Binding-site contacts:
Ligand atom C8 contacts residue ASN451 of chain 1.C at 3.3 Å.
Ligand atom C1 contacts residue ASN225 of chain 1.A at 1.4 Å.
Ligand atom C6 contacts residue LYS449 of chain 1.C at 4.0 Å.
Ligand atom C8 contacts residue ARG448 of chain 1.C at 3.5 Å.
Ligand atom C3 contacts residue ASN225 of chain 1.A at 3.7 Å.
Ligand atom O7 contacts residue SER450 of chain 1.C at 4.2 Å.
Ligand atom O3 contacts residue SER450 of chain 1.C at 4.5 Å.
Ligand atom C8 contacts residue LYS453 of chain 1.C at 4.1 Å.
Ligand atom N2 contacts residue ASN225 of chain 1.A at 2.8 Å (h-bond).
Ligand atom O5 contacts residue THR99 of chain 1.A at 4.0 Å.
Ligand atom C6 contacts residue THR227 of chain 1.A at 4.0 Å.
Ligand atom N2 contacts residue ARG448 of chain 1.C at 4.4 Å.
Ligand atom O7 contacts residue ARG448 of chain 1.C at 2.9 Å (salt-bridge).
Ligand atom C7 contacts residue ASN451 of chain 1.C at 4.2 Å.
Ligand atom C1 contacts residue THR227 of chain 1.A at 3.8 Å.
Ligand atom O7 contacts residue ASN451 of chain 1.C at 4.2 Å.
Ligand atom C4 contacts residue ASN225 of chain 1.A at 4.2 Å.
Ligand atom C7 contacts residue ARG448 of chain 1.C at 3.4 Å.
Ligand atom C5 contacts residue ASN225 of chain 1.A at 3.7 Å.
Ligand atom C5 contacts residue THR227 of chain 1.A at 3.7 Å.
Ligand atom C2 contacts residue ASN225 of chain 1.A at 2.4 Å.
Ligand atom O5 contacts residue THR227 of chain 1.A at 3.4 Å.
Ligand atom C7 contacts residue GLU456 of chain 1.C at 4.2 Å.
Ligand atom O7 contacts residue ASN225 of chain 1.A at 4.3 Å.
Ligand atom C8 contacts residue GLU456 of chain 1.C at 3.7 Å.
Ligand atom C7 contacts residue ASN225 of chain 1.A at 3.8 Å.
Ligand atom O6 contacts residue LYS449 of chain 1.C at 4.1 Å.
Ligand atom O5 contacts residue ASN225 of chain 1.A at 2.4 Å (h-bond).

Sequence of chain 1.A:
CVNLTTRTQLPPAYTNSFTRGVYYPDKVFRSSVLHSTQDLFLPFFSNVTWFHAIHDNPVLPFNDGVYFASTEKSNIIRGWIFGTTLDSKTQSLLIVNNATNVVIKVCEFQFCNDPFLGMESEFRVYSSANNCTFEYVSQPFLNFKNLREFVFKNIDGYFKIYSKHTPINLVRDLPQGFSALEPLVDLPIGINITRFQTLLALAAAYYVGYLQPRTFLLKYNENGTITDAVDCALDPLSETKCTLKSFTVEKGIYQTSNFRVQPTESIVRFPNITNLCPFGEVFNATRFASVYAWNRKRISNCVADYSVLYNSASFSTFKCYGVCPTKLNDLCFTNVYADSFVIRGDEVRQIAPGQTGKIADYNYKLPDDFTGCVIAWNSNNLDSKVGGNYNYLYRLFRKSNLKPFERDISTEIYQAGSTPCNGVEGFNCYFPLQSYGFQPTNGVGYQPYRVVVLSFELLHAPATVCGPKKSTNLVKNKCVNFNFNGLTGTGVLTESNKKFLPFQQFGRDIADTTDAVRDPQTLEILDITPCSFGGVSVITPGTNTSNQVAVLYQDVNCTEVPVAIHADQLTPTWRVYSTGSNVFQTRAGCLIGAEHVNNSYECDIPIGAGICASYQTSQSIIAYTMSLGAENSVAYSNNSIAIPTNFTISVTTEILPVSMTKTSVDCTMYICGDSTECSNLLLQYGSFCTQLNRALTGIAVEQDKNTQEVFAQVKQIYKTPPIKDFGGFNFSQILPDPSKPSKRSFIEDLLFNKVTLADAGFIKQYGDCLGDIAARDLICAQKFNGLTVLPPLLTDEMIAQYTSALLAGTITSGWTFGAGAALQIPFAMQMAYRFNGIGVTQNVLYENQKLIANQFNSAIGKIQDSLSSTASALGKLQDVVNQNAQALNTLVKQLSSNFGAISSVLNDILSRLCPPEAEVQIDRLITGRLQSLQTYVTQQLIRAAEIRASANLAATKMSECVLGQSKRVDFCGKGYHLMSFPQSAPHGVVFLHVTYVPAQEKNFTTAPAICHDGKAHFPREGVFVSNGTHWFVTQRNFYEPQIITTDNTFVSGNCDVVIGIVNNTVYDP

This protein binds this small molecule.
Small molecule (SMILES): CC(=O)N[C@H]1[C@H](O[C@H]2[C@H](O)[C@@H](NC(C)=O)CO[C@@H]2CO)O[C@H](CO)[C@@H](O)[C@@H]1O

Sequence of chain 1.C:
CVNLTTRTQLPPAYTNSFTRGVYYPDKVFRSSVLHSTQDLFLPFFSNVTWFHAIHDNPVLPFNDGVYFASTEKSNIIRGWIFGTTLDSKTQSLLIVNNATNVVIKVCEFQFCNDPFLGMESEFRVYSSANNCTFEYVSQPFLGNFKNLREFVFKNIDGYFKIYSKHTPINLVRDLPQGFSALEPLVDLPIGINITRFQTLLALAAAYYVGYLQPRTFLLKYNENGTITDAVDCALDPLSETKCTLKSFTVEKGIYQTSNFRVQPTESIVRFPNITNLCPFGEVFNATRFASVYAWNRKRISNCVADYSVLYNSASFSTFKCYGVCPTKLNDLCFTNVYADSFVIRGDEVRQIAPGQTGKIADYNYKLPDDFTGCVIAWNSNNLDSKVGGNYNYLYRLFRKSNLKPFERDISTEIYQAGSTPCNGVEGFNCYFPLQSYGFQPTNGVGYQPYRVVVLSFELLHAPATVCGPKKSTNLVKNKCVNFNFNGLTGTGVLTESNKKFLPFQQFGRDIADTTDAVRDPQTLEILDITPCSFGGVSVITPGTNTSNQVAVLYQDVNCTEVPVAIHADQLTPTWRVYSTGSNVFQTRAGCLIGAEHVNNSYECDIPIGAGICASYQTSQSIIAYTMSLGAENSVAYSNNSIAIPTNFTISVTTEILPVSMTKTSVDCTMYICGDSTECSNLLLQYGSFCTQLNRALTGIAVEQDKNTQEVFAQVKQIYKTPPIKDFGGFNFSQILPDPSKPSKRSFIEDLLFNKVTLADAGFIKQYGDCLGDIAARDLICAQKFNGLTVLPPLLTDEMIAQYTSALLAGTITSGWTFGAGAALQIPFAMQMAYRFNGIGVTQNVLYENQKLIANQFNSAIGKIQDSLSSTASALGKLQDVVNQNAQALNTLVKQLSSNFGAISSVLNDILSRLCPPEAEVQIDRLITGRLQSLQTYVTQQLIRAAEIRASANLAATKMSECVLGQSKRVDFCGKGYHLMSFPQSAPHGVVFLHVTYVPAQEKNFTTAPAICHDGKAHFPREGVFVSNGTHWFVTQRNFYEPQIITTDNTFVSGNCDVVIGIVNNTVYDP